This small molecule binds to this protein.
Small molecule (SMILES): C[C@H](CCC(=O)N(CCCNC(=O)[C@H](O)[C@@H](O)[C@H](O)[C@H](O)CO)CCCNC(=O)[C@H](O)[C@@H](O)[C@H](O)[C@H](O)CO)[C@H]1CC[C@H]2[C@@H]3CC[C@@H]4C[C@H](O)CC[C@]4(C)[C@H]3C[C@H](O)[C@]12C

Sequence of chain 1.A:
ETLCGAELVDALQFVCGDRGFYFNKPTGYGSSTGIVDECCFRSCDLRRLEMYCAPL

Binding-site contacts:
Ligand atom C23 contacts residue ASP12 of chain 1.A at 4.3 Å.
Ligand atom O2 contacts residue CYS52 of chain 1.A at 4.2 Å.
Ligand atom C22 contacts residue ALA13 of chain 1.A at 4.1 Å (hydrophobic).
Ligand atom C7 contacts residue VAL17 of chain 1.A at 3.8 Å (hydrophobic).
Ligand atom C22 contacts residue ASP12 of chain 1.A at 3.9 Å.
Ligand atom C13 contacts residue CYS52 of chain 1.A at 4.0 Å (hydrophobic).
Ligand atom C9 contacts residue ALA13 of chain 1.A at 4.1 Å (hydrophobic).
Ligand atom C12 contacts residue GLU3 of chain 1.A at 4.0 Å.
Ligand atom C7 contacts residue ALA13 of chain 1.A at 4.1 Å (hydrophobic).
Ligand atom C14 contacts residue LEU5 of chain 1.A at 3.9 Å (hydrophobic).
Ligand atom C17 contacts residue LEU5 of chain 1.A at 4.4 Å (hydrophobic).
Ligand atom C7 contacts residue LEU57 of chain 1.A at 4.4 Å (hydrophobic).
Ligand atom O4 contacts residue LEU5 of chain 1.A at 3.4 Å.
Ligand atom O58 contacts residue ASP12 of chain 1.A at 4.2 Å.
Ligand atom C22 contacts residue PHE16 of chain 1.A at 3.6 Å (hydrophobic).
Ligand atom C23 contacts residue PHE16 of chain 1.A at 3.7 Å (hydrophobic).
Ligand atom C16 contacts residue LEU54 of chain 1.A at 3.8 Å (hydrophobic).
Ligand atom O2 contacts residue GLU3 of chain 1.A at 3.1 Å (salt-bridge).
Ligand atom C17 contacts residue LEU57 of chain 1.A at 4.0 Å (hydrophobic).
Ligand atom C17 contacts residue LEU54 of chain 1.A at 4.2 Å (hydrophobic).
Ligand atom C8 contacts residue VAL17 of chain 1.A at 4.2 Å (hydrophobic).
Ligand atom C16 contacts residue ASP53 of chain 1.A at 4.4 Å.
Ligand atom C6 contacts residue ALA13 of chain 1.A at 4.1 Å (hydrophobic).
Ligand atom O2 contacts residue LEU5 of chain 1.A at 3.7 Å.
Ligand atom C13 contacts residue LEU5 of chain 1.A at 4.4 Å (hydrophobic).
Ligand atom C8 contacts residue ALA13 of chain 1.A at 3.8 Å (hydrophobic).
Ligand atom C8 contacts residue PHE16 of chain 1.A at 3.8 Å (hydrophobic).
Ligand atom C14 contacts residue CYS52 of chain 1.A at 3.5 Å (hydrophobic).
Ligand atom C15 contacts residue CYS52 of chain 1.A at 4.2 Å (hydrophobic).
Ligand atom C13 contacts residue GLU3 of chain 1.A at 3.8 Å.
Ligand atom O2 contacts residue THR4 of chain 1.A at 3.6 Å.